Sequence of chain 1.H:
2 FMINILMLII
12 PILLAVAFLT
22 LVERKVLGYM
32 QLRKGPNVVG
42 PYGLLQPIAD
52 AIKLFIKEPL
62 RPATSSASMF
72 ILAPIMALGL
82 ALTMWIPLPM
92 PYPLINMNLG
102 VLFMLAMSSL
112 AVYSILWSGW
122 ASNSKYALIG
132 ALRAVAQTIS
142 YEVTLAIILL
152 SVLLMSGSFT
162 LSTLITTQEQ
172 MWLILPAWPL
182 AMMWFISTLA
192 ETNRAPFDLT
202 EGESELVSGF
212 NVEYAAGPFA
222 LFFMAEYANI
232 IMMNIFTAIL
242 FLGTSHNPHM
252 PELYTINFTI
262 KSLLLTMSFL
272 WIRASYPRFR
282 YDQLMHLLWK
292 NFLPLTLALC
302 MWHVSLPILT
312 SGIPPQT

Binding-site contacts:
Ligand atom C20 contacts residue MET225 of chain 1.H at 3.9 Å (hydrophobic).
Ligand atom C3M contacts residue ARG114 of chain 1.B at 4.3 Å.
Ligand atom C8 contacts residue TRP83 of chain 1.B at 3.8 Å (hydrophobic).
Ligand atom O2 contacts residue ALA115 of chain 1.B at 3.9 Å.
Ligand atom C9 contacts residue PHE224 of chain 1.H at 4.0 Å (hydrophobic).
Ligand atom C20 contacts residue ALA52 of chain 1.H at 3.7 Å (hydrophobic).
Ligand atom O5 contacts residue PHE224 of chain 1.H at 4.1 Å.
Ligand atom O3 contacts residue ARG114 of chain 1.B at 3.6 Å (salt-bridge).
Ligand atom C17 contacts residue MET225 of chain 1.H at 4.0 Å (hydrophobic).
Ligand atom C16 contacts residue PHE224 of chain 1.H at 4.0 Å (hydrophobic).
Ligand atom C15 contacts residue ALA52 of chain 1.H at 4.3 Å (hydrophobic).
Ligand atom C19 contacts residue MET225 of chain 1.H at 4.2 Å (hydrophobic).
Ligand atom C12 contacts residue TRP83 of chain 1.B at 4.2 Å (hydrophobic).
Ligand atom C19 contacts residue ALA52 of chain 1.H at 4.0 Å (hydrophobic).
Ligand atom C18 contacts residue MET225 of chain 1.H at 4.0 Å (hydrophobic).
Ligand atom C21 contacts residue ALA18 of chain 1.H at 3.9 Å (hydrophobic).
Ligand atom C7 contacts residue TRP83 of chain 1.B at 4.1 Å (hydrophobic).
Ligand atom C11 contacts residue PHE224 of chain 1.H at 3.2 Å (hydrophobic).
Ligand atom C10 contacts residue TRP83 of chain 1.B at 3.9 Å (hydrophobic).
Ligand atom C21 contacts residue LEU14 of chain 1.H at 4.0 Å (hydrophobic).
Ligand atom C8 contacts residue PHE224 of chain 1.H at 4.1 Å (hydrophobic).
Ligand atom C7 contacts residue PHE224 of chain 1.H at 3.5 Å (hydrophobic).
Ligand atom C20 contacts residue PHE56 of chain 1.H at 3.8 Å (hydrophobic).
Ligand atom C1 contacts residue TRP83 of chain 1.B at 4.2 Å (hydrophobic).
Ligand atom C10 contacts residue ASP51 of chain 1.H at 3.5 Å.
Ligand atom C11 contacts residue TRP83 of chain 1.B at 4.2 Å (hydrophobic).
Ligand atom C15 contacts residue THR21 of chain 1.H at 4.3 Å.
Ligand atom O4 contacts residue ARG274 of chain 1.H at 3.9 Å.
Ligand atom C15 contacts residue ASP51 of chain 1.H at 4.1 Å.
Ligand atom C9 contacts residue TRP83 of chain 1.B at 3.8 Å (hydrophobic).
Ligand atom C12 contacts residue PHE224 of chain 1.H at 4.0 Å (hydrophobic).
Ligand atom C14 contacts residue ASP51 of chain 1.H at 4.1 Å.
Ligand atom C4M contacts residue ARG274 of chain 1.H at 3.9 Å.
Ligand atom C1M contacts residue PHE220 of chain 1.H at 3.1 Å (hydrophobic).
Ligand atom C1M contacts residue TRP83 of chain 1.B at 3.1 Å (hydrophobic).
Ligand atom C15 contacts residue PRO48 of chain 1.H at 3.3 Å (hydrophobic).
Ligand atom C12 contacts residue LEU55 of chain 1.H at 3.8 Å (hydrophobic).
Ligand atom C13 contacts residue ASP51 of chain 1.H at 3.4 Å.
Ligand atom C10 contacts residue ARG25 of chain 1.H at 4.3 Å.
Ligand atom C1 contacts residue PHE220 of chain 1.H at 4.2 Å (hydrophobic).

The small molecule below binds the protein below.
Small molecule (SMILES): COC1=C(OC)C(=O)C(C/C=C(\C)CC/C=C(\C)CC/C=C(\C)CC/C=C(\C)CC/C=C(\C)CC/C=C(\C)CC/C=C(\C)CC/C=C(\C)CC/C=C(\C)CCC=C(C)C)=C(C)C1=O

Sequence of chain 1.B:
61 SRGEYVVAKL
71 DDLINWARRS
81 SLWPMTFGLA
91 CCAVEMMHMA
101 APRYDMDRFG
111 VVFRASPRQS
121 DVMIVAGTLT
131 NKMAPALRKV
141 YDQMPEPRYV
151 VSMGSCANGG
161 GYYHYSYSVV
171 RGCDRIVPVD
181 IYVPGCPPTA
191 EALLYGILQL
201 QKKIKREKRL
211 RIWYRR